This protein binds this small molecule.
Small molecule (SMILES): CC(=O)N[C@@H]1[C@@H](O[C@@H]2O[C@H](CO)[C@H](O)[C@H](O[C@]3(C(=O)O)C[C@H](O)[C@@H](NC(C)=O)[C@H]([C@H](O)[C@H](O)CO)O3)[C@H]2O)[C@H](O)[C@@H](CO[C@]2(C(=O)O)C[C@H](O)[C@@H](NC(C)=O)[C@H]([C@H](O)[C@H](O)CO)O2)O[C@H]1O

Sequence of chain 5.E:
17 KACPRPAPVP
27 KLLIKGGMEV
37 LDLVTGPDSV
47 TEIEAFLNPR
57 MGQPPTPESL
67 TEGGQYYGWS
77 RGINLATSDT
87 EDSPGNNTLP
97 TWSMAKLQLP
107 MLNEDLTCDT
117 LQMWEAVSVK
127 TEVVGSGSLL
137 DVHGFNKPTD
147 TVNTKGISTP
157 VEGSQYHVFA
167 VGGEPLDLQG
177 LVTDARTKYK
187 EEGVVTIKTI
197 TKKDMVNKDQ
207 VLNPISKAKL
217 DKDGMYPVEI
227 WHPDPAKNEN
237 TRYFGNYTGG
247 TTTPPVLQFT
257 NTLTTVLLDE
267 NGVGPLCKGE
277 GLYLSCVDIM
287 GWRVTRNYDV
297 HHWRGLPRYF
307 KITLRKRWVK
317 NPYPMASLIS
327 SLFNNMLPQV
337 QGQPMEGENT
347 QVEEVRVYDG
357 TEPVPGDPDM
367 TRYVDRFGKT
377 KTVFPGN

Sequence of chain 5.D:
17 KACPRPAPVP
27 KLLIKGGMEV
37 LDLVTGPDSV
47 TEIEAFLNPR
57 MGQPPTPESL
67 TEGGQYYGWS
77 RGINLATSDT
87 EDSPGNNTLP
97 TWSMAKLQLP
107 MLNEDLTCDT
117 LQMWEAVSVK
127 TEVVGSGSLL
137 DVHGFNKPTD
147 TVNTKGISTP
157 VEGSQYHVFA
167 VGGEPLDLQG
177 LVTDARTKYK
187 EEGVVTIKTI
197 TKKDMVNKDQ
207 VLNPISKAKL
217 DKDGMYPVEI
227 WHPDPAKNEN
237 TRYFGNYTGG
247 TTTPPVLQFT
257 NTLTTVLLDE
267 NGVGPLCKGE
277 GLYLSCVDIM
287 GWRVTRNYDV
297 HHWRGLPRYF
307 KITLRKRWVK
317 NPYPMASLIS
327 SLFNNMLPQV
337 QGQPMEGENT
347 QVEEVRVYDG

Binding-site contacts:
Ligand atom C6 contacts residue ASN80 of chain 5.D at 4.3 Å.
Ligand atom O4 contacts residue HIS298 of chain 5.D at 2.7 Å (h-bond).
Ligand atom C2 contacts residue ARG77 of chain 5.D at 4.0 Å.
Ligand atom C1 contacts residue TYR72 of chain 5.D at 3.8 Å (hydrophobic).
Ligand atom C5 contacts residue TYR72 of chain 5.D at 3.5 Å (hydrophobic).
Ligand atom C3 contacts residue ARG77 of chain 5.D at 3.3 Å.
Ligand atom C6 contacts residue ASN93 of chain 5.D at 3.4 Å.
Ligand atom C4 contacts residue TYR72 of chain 5.D at 3.4 Å (hydrophobic).
Ligand atom O1A contacts residue ARG77 of chain 5.D at 2.7 Å (salt-bridge).
Ligand atom C4 contacts residue VAL296 of chain 5.D at 4.2 Å (hydrophobic).
Ligand atom O1B contacts residue TYR72 of chain 5.D at 4.0 Å.
Ligand atom C3 contacts residue VAL296 of chain 5.D at 3.6 Å (hydrophobic).
Ligand atom O1A contacts residue GLY78 of chain 5.D at 3.8 Å.
Ligand atom O1A contacts residue LYS186 of chain 5.D at 4.3 Å.
Ligand atom C4 contacts residue GLY78 of chain 5.D at 3.9 Å.
Ligand atom O4 contacts residue ASN80 of chain 5.D at 4.1 Å.
Ligand atom C6 contacts residue THR94 of chain 5.D at 4.3 Å.
Ligand atom C4 contacts residue ARG77 of chain 5.D at 4.0 Å.
Ligand atom C8 contacts residue ARG77 of chain 5.D at 4.2 Å.
Ligand atom C1 contacts residue ARG77 of chain 5.D at 3.1 Å.
Ligand atom C11 contacts residue TYR72 of chain 5.D at 4.2 Å (hydrophobic).
Ligand atom O4 contacts residue VAL296 of chain 5.D at 3.9 Å.
Ligand atom O1B contacts residue ARG77 of chain 5.D at 2.4 Å (salt-bridge).
Ligand atom C3 contacts residue GLY78 of chain 5.D at 3.8 Å.
Ligand atom O4 contacts residue THR291 of chain 5.D at 3.9 Å.
Ligand atom N5 contacts residue TYR72 of chain 5.D at 2.9 Å (h-bond).
Ligand atom O8 contacts residue TYR72 of chain 5.D at 3.4 Å (h-bond).
Ligand atom O1A contacts residue TYR72 of chain 5.D at 3.4 Å.
Ligand atom O4 contacts residue ARG77 of chain 5.D at 4.2 Å.
Ligand atom C4 contacts residue HIS298 of chain 5.D at 3.7 Å.
Ligand atom C2 contacts residue GLY78 of chain 5.D at 4.2 Å.
Ligand atom O3 contacts residue GLY78 of chain 5.D at 3.7 Å.
Ligand atom O8 contacts residue ARG77 of chain 5.D at 3.5 Å (salt-bridge).
Ligand atom C10 contacts residue TYR72 of chain 5.D at 4.0 Å (hydrophobic).
Ligand atom O4 contacts residue GLY78 of chain 5.D at 3.4 Å (h-bond).
Ligand atom C6 contacts residue TYR72 of chain 5.D at 3.7 Å (hydrophobic).
Ligand atom C5 contacts residue ASN93 of chain 5.D at 4.1 Å.
Ligand atom O4 contacts residue TYR72 of chain 5.D at 3.7 Å.
Ligand atom O6 contacts residue ASN93 of chain 5.D at 3.6 Å (h-bond).
Ligand atom C3 contacts residue HIS298 of chain 5.D at 3.8 Å.